The protein below binds the small molecule below.
Small molecule (SMILES): N[C@@H](CC(=O)O)C(=O)O

Sequence of chain 1.D:
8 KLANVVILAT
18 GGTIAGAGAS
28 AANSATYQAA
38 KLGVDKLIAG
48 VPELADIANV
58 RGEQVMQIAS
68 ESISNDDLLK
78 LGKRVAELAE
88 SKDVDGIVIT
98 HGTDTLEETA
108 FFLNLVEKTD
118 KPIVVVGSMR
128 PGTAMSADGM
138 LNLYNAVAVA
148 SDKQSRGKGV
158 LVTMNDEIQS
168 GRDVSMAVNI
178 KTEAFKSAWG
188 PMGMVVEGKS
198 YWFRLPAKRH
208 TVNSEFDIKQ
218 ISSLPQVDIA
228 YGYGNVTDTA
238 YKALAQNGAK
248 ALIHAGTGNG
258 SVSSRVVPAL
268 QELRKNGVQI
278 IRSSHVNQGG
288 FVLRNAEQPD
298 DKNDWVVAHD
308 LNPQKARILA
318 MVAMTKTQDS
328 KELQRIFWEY

Binding-site contacts:
Ligand atom O contacts residue GLU68 of chain 1.C at 3.9 Å.
Ligand atom O contacts residue THR20 of chain 1.C at 3.9 Å.
Ligand atom O contacts residue ALA36 of chain 1.C at 3.9 Å.
Ligand atom CB contacts residue GLU294 of chain 1.D at 3.7 Å.
Ligand atom OXT contacts residue GLU68 of chain 1.C at 3.6 Å.
Ligand atom CG contacts residue TYR34 of chain 1.C at 3.8 Å (hydrophobic).
Ligand atom CA contacts residue GLU294 of chain 1.D at 3.6 Å.
Ligand atom N contacts residue GLU68 of chain 1.C at 2.8 Å (salt-bridge).
Ligand atom CB contacts residue THR100 of chain 1.C at 3.4 Å.
Ligand atom CA contacts residue ASP101 of chain 1.C at 3.7 Å.
Ligand atom CA contacts residue GLU68 of chain 1.C at 3.7 Å.
Ligand atom O contacts residue GLY19 of chain 1.C at 3.2 Å.
Ligand atom CG contacts residue THR20 of chain 1.C at 1.4 Å.
Ligand atom O contacts residue SER67 of chain 1.C at 2.9 Å (h-bond).
Ligand atom CB contacts residue ASP101 of chain 1.C at 3.5 Å.
Ligand atom OXT contacts residue THR100 of chain 1.C at 3.3 Å (h-bond).
Ligand atom O contacts residue GLY99 of chain 1.C at 3.3 Å.
Ligand atom N contacts residue ASP101 of chain 1.C at 3.0 Å (salt-bridge).
Ligand atom OXT contacts residue SER67 of chain 1.C at 2.7 Å (h-bond).
Ligand atom C contacts residue THR20 of chain 1.C at 4.1 Å.
Ligand atom C contacts residue GLY99 of chain 1.C at 3.5 Å.
Ligand atom OD1 contacts residue GLY19 of chain 1.C at 3.9 Å.
Ligand atom N contacts residue GLU294 of chain 1.D at 2.8 Å (salt-bridge).
Ligand atom OD1 contacts residue THR100 of chain 1.C at 2.8 Å (h-bond).
Ligand atom CG contacts residue SER125 of chain 1.C at 4.1 Å.
Ligand atom C contacts residue ASP101 of chain 1.C at 4.0 Å.
Ligand atom C contacts residue SER67 of chain 1.C at 3.5 Å.
Ligand atom OXT contacts residue GLY99 of chain 1.C at 3.3 Å.
Ligand atom CB contacts residue THR20 of chain 1.C at 2.4 Å.
Ligand atom O contacts residue ALA66 of chain 1.C at 3.4 Å.
Ligand atom OD1 contacts residue SER125 of chain 1.C at 3.9 Å.
Ligand atom N contacts residue SER258 of chain 1.D at 3.8 Å.
Ligand atom CB contacts residue TYR34 of chain 1.C at 3.6 Å (hydrophobic).
Ligand atom C contacts residue GLU68 of chain 1.C at 3.5 Å.
Ligand atom CG contacts residue THR100 of chain 1.C at 3.5 Å.
Ligand atom OXT contacts residue ASP101 of chain 1.C at 3.2 Å (salt-bridge).
Ligand atom OD1 contacts residue THR20 of chain 1.C at 2.3 Å (h-bond).
Ligand atom C contacts residue THR100 of chain 1.C at 3.9 Å.
Ligand atom CA contacts residue THR20 of chain 1.C at 3.3 Å.
Ligand atom OD1 contacts residue GLY99 of chain 1.C at 3.2 Å.

Sequence of chain 1.C:
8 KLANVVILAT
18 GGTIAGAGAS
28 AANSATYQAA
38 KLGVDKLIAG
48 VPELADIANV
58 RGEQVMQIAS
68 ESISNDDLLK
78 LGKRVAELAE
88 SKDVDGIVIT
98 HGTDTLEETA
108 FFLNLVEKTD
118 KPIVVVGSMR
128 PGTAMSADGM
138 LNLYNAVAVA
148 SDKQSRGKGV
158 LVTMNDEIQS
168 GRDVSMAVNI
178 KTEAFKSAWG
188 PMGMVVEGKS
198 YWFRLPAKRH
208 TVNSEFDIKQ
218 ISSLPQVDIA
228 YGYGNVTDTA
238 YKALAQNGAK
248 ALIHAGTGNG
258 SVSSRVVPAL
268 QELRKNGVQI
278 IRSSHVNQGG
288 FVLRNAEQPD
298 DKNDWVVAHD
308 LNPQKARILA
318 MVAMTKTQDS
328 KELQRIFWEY